The protein below binds the small molecule below.
Small molecule (SMILES): CC(=O)N[C@@H]1[C@@H](O)[C@H](O)[C@@H](CO)O[C@H]1O

Sequence of chain 1.A:
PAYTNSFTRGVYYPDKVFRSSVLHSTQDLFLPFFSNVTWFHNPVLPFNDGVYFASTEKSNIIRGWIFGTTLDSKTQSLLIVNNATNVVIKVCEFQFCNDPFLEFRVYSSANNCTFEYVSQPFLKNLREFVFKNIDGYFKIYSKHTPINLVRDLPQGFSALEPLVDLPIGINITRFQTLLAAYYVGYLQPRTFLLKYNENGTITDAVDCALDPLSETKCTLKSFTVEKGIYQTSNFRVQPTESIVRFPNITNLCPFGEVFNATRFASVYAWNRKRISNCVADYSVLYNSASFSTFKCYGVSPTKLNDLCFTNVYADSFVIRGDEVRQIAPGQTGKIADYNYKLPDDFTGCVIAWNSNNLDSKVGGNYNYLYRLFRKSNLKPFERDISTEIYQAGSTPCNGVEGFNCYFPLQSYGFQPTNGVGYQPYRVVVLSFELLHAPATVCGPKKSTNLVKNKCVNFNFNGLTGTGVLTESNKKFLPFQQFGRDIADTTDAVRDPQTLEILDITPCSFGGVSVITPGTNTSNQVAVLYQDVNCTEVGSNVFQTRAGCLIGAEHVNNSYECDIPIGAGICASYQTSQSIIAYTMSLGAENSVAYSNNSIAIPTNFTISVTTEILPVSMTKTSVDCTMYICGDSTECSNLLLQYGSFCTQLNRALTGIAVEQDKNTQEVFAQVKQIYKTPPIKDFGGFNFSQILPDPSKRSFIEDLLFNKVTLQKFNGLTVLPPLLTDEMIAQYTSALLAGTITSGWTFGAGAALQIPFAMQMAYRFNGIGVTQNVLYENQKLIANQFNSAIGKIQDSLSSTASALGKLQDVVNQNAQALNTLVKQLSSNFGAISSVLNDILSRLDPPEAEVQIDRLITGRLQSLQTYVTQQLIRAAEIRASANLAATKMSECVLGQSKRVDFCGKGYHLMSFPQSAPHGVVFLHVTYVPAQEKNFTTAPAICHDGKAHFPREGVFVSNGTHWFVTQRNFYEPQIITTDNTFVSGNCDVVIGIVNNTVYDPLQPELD

Binding-site contacts:
Ligand atom C4 contacts residue ASN1074 of chain 1.A at 4.2 Å.
Ligand atom C2 contacts residue ASN1074 of chain 1.A at 2.5 Å.
Ligand atom C8 contacts residue ASN1074 of chain 1.A at 4.4 Å.
Ligand atom C3 contacts residue ASN1074 of chain 1.A at 3.8 Å.
Ligand atom C1 contacts residue ASN1074 of chain 1.A at 1.4 Å.
Ligand atom C3 contacts residue ALA706 of chain 1.A at 4.2 Å (hydrophobic).
Ligand atom N2 contacts residue ASN1074 of chain 1.A at 2.9 Å (h-bond).
Ligand atom C7 contacts residue ASN1074 of chain 1.A at 3.9 Å.
Ligand atom O5 contacts residue ASN1074 of chain 1.A at 2.3 Å (h-bond).
Ligand atom C5 contacts residue ASN1074 of chain 1.A at 3.6 Å.
Ligand atom O3 contacts residue ALA706 of chain 1.A at 4.0 Å.